The small molecule below binds the protein below.
Small molecule (SMILES): CC(C)C[C@H](NC(=O)[C@H](C)NC(=O)[C@H](CC(C)C)NC(=O)[C@H](C)N)C(=O)O

Binding-site contacts:
Ligand atom CB contacts residue ILE98 of chain 1.A at 3.1 Å (hydrophobic).
Ligand atom CD1 contacts residue GLY118 of chain 1.A at 3.5 Å.
Ligand atom N contacts residue SER116 of chain 1.A at 3.0 Å (h-bond).
Ligand atom CB contacts residue HIS64 of chain 1.A at 3.6 Å.
Ligand atom OXT contacts residue ALA212 of chain 1.A at 3.2 Å.
Ligand atom O contacts residue SER92 of chain 1.A at 3.3 Å.
Ligand atom CA contacts residue ASN146 of chain 1.A at 3.7 Å.
Ligand atom N contacts residue GLY118 of chain 1.A at 3.2 Å (h-bond).
Ligand atom CD1 contacts residue GLY145 of chain 1.A at 3.4 Å.
Ligand atom O contacts residue ASN146 of chain 1.A at 2.7 Å (h-bond).
Ligand atom CA contacts residue GLY91 of chain 1.A at 3.4 Å.
Ligand atom CD1 contacts residue LEU117 of chain 1.A at 3.5 Å (hydrophobic).
Ligand atom CA contacts residue ALA212 of chain 1.A at 3.6 Å (hydrophobic).
Ligand atom CB contacts residue GLY91 of chain 1.A at 3.5 Å.
Ligand atom CA contacts residue SER116 of chain 1.A at 3.6 Å.
Ligand atom C contacts residue HIS64 of chain 1.A at 3.7 Å.
Ligand atom CB contacts residue TYR95 of chain 1.A at 3.4 Å (hydrophobic).
Ligand atom CA contacts residue GLY93 of chain 1.A at 3.7 Å.
Ligand atom N contacts residue GLY91 of chain 1.A at 2.9 Å (h-bond).
Ligand atom CD2 contacts residue GLY145 of chain 1.A at 3.7 Å.
Ligand atom O contacts residue GLY210 of chain 1.A at 3.7 Å.
Ligand atom CD2 contacts residue ASN146 of chain 1.A at 3.6 Å.
Ligand atom O contacts residue ALA212 of chain 1.A at 3.1 Å (h-bond).
Ligand atom O contacts residue GLY93 of chain 1.A at 2.8 Å (h-bond).
Ligand atom CA contacts residue TYR95 of chain 1.A at 3.8 Å (hydrophobic).
Ligand atom CD1 contacts residue ALA143 of chain 1.A at 3.6 Å (hydrophobic).
Ligand atom O contacts residue GLY118 of chain 1.A at 3.0 Å (h-bond).
Ligand atom C contacts residue GLY91 of chain 1.A at 3.5 Å.
Ligand atom OXT contacts residue HIS64 of chain 1.A at 3.0 Å (h-bond).
Ligand atom C contacts residue ASN146 of chain 1.A at 3.2 Å.
Ligand atom CG contacts residue LEU117 of chain 1.A at 3.8 Å (hydrophobic).
Ligand atom C contacts residue ALA212 of chain 1.A at 3.0 Å (hydrophobic).
Ligand atom N contacts residue TYR95 of chain 1.A at 3.4 Å.
Ligand atom N contacts residue GLY93 of chain 1.A at 3.2 Å (h-bond).
Ligand atom CG contacts residue GLY118 of chain 1.A at 3.6 Å.
Ligand atom O contacts residue THR211 of chain 1.A at 3.4 Å (h-bond).
Ligand atom N contacts residue HIS64 of chain 1.A at 3.4 Å (h-bond).
Ligand atom CB contacts residue SER116 of chain 1.A at 3.7 Å.
Ligand atom CA contacts residue GLY91 of chain 1.A at 3.7 Å.
Ligand atom O contacts residue LEU117 of chain 1.A at 3.4 Å.

Sequence of chain 1.A:
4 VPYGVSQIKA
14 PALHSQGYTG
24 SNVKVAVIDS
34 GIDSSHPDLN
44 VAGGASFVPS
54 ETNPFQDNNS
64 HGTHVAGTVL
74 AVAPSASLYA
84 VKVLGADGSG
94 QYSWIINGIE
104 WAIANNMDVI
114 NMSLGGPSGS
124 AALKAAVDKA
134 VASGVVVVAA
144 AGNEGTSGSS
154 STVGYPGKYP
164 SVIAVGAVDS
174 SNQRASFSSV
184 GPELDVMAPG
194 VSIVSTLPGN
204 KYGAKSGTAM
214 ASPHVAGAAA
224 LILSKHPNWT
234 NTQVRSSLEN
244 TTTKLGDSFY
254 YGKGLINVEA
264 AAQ